Binding-site contacts:
Ligand atom F16 contacts residue TYR266 of chain 1.B at 3.9 Å.
Ligand atom C08 contacts residue VAL271 of chain 1.B at 3.9 Å (hydrophobic).
Ligand atom F15 contacts residue ARG185 of chain 1.B at 3.1 Å.
Ligand atom C06 contacts residue GLU296 of chain 1.B at 3.5 Å.
Ligand atom C18 contacts residue HEM1 of chain 1.H at 3.6 Å.
Ligand atom C07 contacts residue PHE288 of chain 1.B at 3.8 Å (hydrophobic).
Ligand atom F16 contacts residue TYR292 of chain 1.B at 3.4 Å.
Ligand atom F15 contacts residue GLN182 of chain 1.B at 3.4 Å.
Ligand atom C02 contacts residue TRP291 of chain 1.B at 3.7 Å (hydrophobic).
Ligand atom C03 contacts residue TRP291 of chain 1.B at 3.9 Å (hydrophobic).
Ligand atom C05 contacts residue VAL271 of chain 1.B at 3.7 Å (hydrophobic).
Ligand atom C02 contacts residue PRO269 of chain 1.B at 3.9 Å (hydrophobic).
Ligand atom C14 contacts residue ARG185 of chain 1.B at 3.8 Å.
Ligand atom C03 contacts residue PRO269 of chain 1.B at 3.9 Å (hydrophobic).
Ligand atom N02 contacts residue GLU296 of chain 1.B at 2.7 Å (salt-bridge).
Ligand atom C15 contacts residue GLN182 of chain 1.B at 3.4 Å.
Ligand atom C16 contacts residue GLN182 of chain 1.B at 3.3 Å.
Ligand atom C17 contacts residue HEM1 of chain 1.H at 3.7 Å.
Ligand atom C07 contacts residue SER289 of chain 1.B at 3.9 Å.
Ligand atom C08 contacts residue HEM1 of chain 1.H at 3.7 Å.
Ligand atom C07 contacts residue HEM1 of chain 1.H at 3.4 Å.
Ligand atom N01 contacts residue GLU296 of chain 1.B at 2.6 Å (salt-bridge).
Ligand atom C04 contacts residue HEM1 of chain 1.H at 3.9 Å.
Ligand atom F16 contacts residue GLN182 of chain 1.B at 3.3 Å.
Ligand atom N02 contacts residue TYR292 of chain 1.B at 3.8 Å.
Ligand atom C03 contacts residue HEM1 of chain 1.H at 3.2 Å.
Ligand atom C02 contacts residue HEM1 of chain 1.H at 3.6 Å.
Ligand atom F15 contacts residue TYR266 of chain 1.B at 3.0 Å.
Ligand atom N19 contacts residue HEM1 of chain 1.H at 3.8 Å.
Ligand atom C13 contacts residue GLN182 of chain 1.B at 3.8 Å.
Ligand atom C12 contacts residue HEM1 of chain 1.H at 3.7 Å.
Ligand atom C14 contacts residue GLN182 of chain 1.B at 3.6 Å.
Ligand atom N02 contacts residue TRP291 of chain 1.B at 2.7 Å (h-bond).
Ligand atom N02 contacts residue HEM1 of chain 1.H at 3.3 Å.
Ligand atom C02 contacts residue GLU296 of chain 1.B at 3.4 Å.
Ligand atom N02 contacts residue MET293 of chain 1.B at 3.9 Å.
Ligand atom C08 contacts residue GLU296 of chain 1.B at 3.4 Å.
Ligand atom C07 contacts residue GLY290 of chain 1.B at 3.5 Å.
Ligand atom C09 contacts residue GLU296 of chain 1.B at 3.9 Å.
Ligand atom C09 contacts residue VAL271 of chain 1.B at 4.0 Å (hydrophobic).

Sequence of chain 1.B:
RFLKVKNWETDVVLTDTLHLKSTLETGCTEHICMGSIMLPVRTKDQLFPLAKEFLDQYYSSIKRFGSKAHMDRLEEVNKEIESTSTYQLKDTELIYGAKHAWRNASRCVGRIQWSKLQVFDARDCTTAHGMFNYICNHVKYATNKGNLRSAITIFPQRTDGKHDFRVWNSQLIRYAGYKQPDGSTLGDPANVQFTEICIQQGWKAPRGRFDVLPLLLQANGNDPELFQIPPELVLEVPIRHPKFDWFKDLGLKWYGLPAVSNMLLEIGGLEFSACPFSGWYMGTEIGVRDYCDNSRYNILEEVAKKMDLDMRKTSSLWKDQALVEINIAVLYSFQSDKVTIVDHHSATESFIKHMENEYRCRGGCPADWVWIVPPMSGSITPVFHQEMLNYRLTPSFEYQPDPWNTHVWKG

The small molecule below binds the protein below.
Small molecule (SMILES): Cc1cc(N)nc(CCc2cc(CCN)cc(F)c2F)c1